Binding-site contacts:
Ligand atom N2 contacts residue ASN650 of chain 1.E at 3.2 Å (h-bond).
Ligand atom O5 contacts residue TRP627 of chain 1.E at 2.9 Å.
Ligand atom N2 contacts residue ASP682 of chain 1.E at 4.0 Å.
Ligand atom O4 contacts residue ASP682 of chain 1.E at 3.5 Å (salt-bridge).
Ligand atom O7 contacts residue PRO681 of chain 1.E at 3.9 Å.
Ligand atom C5 contacts residue TRP627 of chain 1.E at 3.5 Å (hydrophobic).
Ligand atom C5 contacts residue ASN650 of chain 1.E at 3.6 Å.
Ligand atom C3 contacts residue ASN650 of chain 1.E at 3.7 Å.
Ligand atom O7 contacts residue ASN650 of chain 1.E at 4.0 Å.
Ligand atom C4 contacts residue ASN650 of chain 1.E at 4.2 Å.
Ligand atom C8 contacts residue ASN650 of chain 1.E at 3.9 Å.
Ligand atom C2 contacts residue ASN650 of chain 1.E at 2.4 Å.
Ligand atom O7 contacts residue LEU648 of chain 1.E at 4.5 Å.
Ligand atom C1 contacts residue ASN650 of chain 1.E at 1.4 Å.
Ligand atom O5 contacts residue ASN650 of chain 1.E at 2.4 Å (h-bond).
Ligand atom C7 contacts residue ASP682 of chain 1.E at 4.3 Å.
Ligand atom C6 contacts residue TRP627 of chain 1.E at 3.8 Å (hydrophobic).
Ligand atom O3 contacts residue ASN650 of chain 1.E at 4.0 Å.
Ligand atom O7 contacts residue ASP682 of chain 1.E at 3.9 Å.
Ligand atom C1 contacts residue TRP627 of chain 1.E at 3.3 Å (hydrophobic).
Ligand atom C7 contacts residue ASN650 of chain 1.E at 3.4 Å.

Sequence of chain 1.E:
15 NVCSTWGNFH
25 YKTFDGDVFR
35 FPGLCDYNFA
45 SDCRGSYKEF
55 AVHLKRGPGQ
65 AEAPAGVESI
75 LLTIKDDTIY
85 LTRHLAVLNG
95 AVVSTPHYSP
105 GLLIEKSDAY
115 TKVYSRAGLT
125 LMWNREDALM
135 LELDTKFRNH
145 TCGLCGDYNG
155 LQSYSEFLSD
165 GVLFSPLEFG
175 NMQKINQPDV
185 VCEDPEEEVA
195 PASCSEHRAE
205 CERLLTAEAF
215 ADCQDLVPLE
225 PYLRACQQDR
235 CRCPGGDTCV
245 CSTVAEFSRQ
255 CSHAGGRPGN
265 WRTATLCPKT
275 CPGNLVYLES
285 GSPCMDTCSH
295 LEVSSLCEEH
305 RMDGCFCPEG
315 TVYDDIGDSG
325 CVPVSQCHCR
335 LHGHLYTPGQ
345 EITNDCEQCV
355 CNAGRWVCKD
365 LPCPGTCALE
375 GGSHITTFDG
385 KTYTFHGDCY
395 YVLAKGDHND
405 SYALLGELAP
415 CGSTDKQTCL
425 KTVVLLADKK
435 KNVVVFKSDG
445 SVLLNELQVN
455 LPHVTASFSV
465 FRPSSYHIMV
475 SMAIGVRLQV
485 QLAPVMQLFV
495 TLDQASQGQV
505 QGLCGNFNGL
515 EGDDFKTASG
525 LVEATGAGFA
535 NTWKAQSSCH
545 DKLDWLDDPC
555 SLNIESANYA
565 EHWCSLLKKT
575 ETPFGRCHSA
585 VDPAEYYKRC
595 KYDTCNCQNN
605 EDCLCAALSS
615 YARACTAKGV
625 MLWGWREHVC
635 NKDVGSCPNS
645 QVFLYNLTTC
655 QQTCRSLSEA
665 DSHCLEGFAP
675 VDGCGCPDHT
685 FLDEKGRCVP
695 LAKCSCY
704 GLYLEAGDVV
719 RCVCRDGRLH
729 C

This small molecule binds to this protein.
Small molecule (SMILES): CC(=O)N[C@@H]1[C@@H](O)[C@H](O)[C@@H](CO)O[C@H]1O